A protein and the small-molecule ligand that binds it are described below.
Small molecule (SMILES): CC(=O)N[C@@H]1[C@@H](O)[C@H](O)[C@@H](CO)O[C@H]1O

Sequence of chain 1.A:
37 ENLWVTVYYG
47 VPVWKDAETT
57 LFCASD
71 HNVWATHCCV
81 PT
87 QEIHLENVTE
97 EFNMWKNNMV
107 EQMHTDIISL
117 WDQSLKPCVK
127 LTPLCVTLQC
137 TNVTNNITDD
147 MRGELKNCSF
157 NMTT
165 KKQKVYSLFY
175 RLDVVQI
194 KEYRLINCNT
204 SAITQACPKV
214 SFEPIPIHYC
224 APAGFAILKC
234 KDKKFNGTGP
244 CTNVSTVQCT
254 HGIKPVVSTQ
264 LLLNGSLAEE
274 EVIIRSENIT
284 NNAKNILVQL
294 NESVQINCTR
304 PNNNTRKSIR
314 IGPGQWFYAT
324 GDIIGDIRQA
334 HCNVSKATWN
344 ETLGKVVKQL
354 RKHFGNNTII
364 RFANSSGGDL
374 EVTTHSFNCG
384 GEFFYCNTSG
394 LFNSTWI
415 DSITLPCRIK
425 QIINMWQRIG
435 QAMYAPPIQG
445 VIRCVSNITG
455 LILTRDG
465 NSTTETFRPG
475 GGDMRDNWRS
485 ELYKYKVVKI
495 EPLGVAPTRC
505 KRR

Binding-site contacts:
Ligand atom C2 contacts residue ASN294 of chain 1.A at 2.5 Å.
Ligand atom C6 contacts residue LYS348 of chain 1.A at 4.4 Å.
Ligand atom C5 contacts residue ASN294 of chain 1.A at 3.8 Å.
Ligand atom C4 contacts residue ASN294 of chain 1.A at 4.3 Å.
Ligand atom O5 contacts residue LYS348 of chain 1.A at 4.0 Å.
Ligand atom O5 contacts residue ASN294 of chain 1.A at 2.5 Å (h-bond).
Ligand atom C3 contacts residue GLU295 of chain 1.A at 3.9 Å.
Ligand atom C1 contacts residue GLU295 of chain 1.A at 4.2 Å.
Ligand atom C2 contacts residue GLU273 of chain 1.A at 4.3 Å.
Ligand atom C5 contacts residue LYS348 of chain 1.A at 4.1 Å.
Ligand atom O7 contacts residue GLU273 of chain 1.A at 4.5 Å.
Ligand atom C7 contacts residue GLU295 of chain 1.A at 3.9 Å.
Ligand atom N2 contacts residue ASN294 of chain 1.A at 2.9 Å (h-bond).
Ligand atom O7 contacts residue ASN294 of chain 1.A at 3.8 Å.
Ligand atom O5 contacts residue GLU274 of chain 1.A at 4.5 Å.
Ligand atom O5 contacts residue GLU273 of chain 1.A at 3.9 Å.
Ligand atom C1 contacts residue GLU273 of chain 1.A at 4.1 Å.
Ligand atom C7 contacts residue ASN294 of chain 1.A at 3.5 Å.
Ligand atom O3 contacts residue GLU295 of chain 1.A at 4.4 Å.
Ligand atom C1 contacts residue ASN294 of chain 1.A at 1.5 Å.
Ligand atom C8 contacts residue ASN294 of chain 1.A at 3.8 Å.
Ligand atom O7 contacts residue GLU272 of chain 1.A at 3.8 Å.
Ligand atom N2 contacts residue GLU295 of chain 1.A at 3.1 Å (salt-bridge).
Ligand atom C1 contacts residue LYS348 of chain 1.A at 4.1 Å.
Ligand atom C3 contacts residue ASN294 of chain 1.A at 3.9 Å.
Ligand atom C8 contacts residue GLU295 of chain 1.A at 3.9 Å.
Ligand atom C2 contacts residue GLU295 of chain 1.A at 3.9 Å.